Binding-site contacts:
Ligand atom C40 contacts residue ILE45 of chain 1.B at 3.6 Å (hydrophobic).
Ligand atom C56 contacts residue LEU41 of chain 1.B at 3.9 Å (hydrophobic).
Ligand atom C10 contacts residue ILE83 of chain 1.B at 3.9 Å (hydrophobic).
Ligand atom CL1 contacts residue ILE45 of chain 1.B at 3.8 Å.
Ligand atom C48 contacts residue LEU38 of chain 1.B at 3.9 Å (hydrophobic).
Ligand atom C46 contacts residue LEU38 of chain 1.B at 3.4 Å (hydrophobic).
Ligand atom C58 contacts residue VAL77 of chain 1.B at 4.0 Å (hydrophobic).
Ligand atom C56 contacts residue LEU38 of chain 1.B at 3.5 Å (hydrophobic).
Ligand atom N49 contacts residue GLY42 of chain 1.B at 3.4 Å.
Ligand atom C58 contacts residue ILE45 of chain 1.B at 3.8 Å (hydrophobic).
Ligand atom C39 contacts residue ILE45 of chain 1.B at 3.9 Å (hydrophobic).
Ligand atom C11 contacts residue VAL77 of chain 1.B at 3.4 Å (hydrophobic).
Ligand atom CL2 contacts residue TYR84 of chain 1.B at 3.8 Å.
Ligand atom N49 contacts residue LEU38 of chain 1.B at 2.8 Å (h-bond).
Ligand atom N16 contacts residue VAL77 of chain 1.B at 3.9 Å.
Ligand atom C59 contacts residue VAL77 of chain 1.B at 3.6 Å (hydrophobic).
Ligand atom C10 contacts residue VAL77 of chain 1.B at 3.3 Å (hydrophobic).
Ligand atom C6 contacts residue HIS80 of chain 1.B at 4.0 Å.
Ligand atom CL2 contacts residue HIS80 of chain 1.B at 3.7 Å.
Ligand atom CL2 contacts residue LEU38 of chain 1.B at 3.8 Å.
Ligand atom O2 contacts residue LEU38 of chain 1.B at 3.7 Å.
Ligand atom C11 contacts residue HIS80 of chain 1.B at 3.5 Å.
Ligand atom C41 contacts residue GLN56 of chain 1.B at 3.6 Å.
Ligand atom O2 contacts residue PHE39 of chain 1.B at 3.7 Å.
Ligand atom CL2 contacts residue ILE83 of chain 1.B at 3.7 Å.
Ligand atom CL1 contacts residue ILE83 of chain 1.B at 3.8 Å.
Ligand atom CL1 contacts residue PHE70 of chain 1.B at 4.0 Å.
Ligand atom F contacts residue MET46 of chain 1.B at 3.7 Å.
Ligand atom CL1 contacts residue PHE75 of chain 1.B at 4.0 Å.
Ligand atom F contacts residue TYR51 of chain 1.B at 3.0 Å.
Ligand atom C56 contacts residue GLY42 of chain 1.B at 3.7 Å.
Ligand atom C42 contacts residue VAL77 of chain 1.B at 3.8 Å (hydrophobic).
Ligand atom C57 contacts residue ILE45 of chain 1.B at 3.7 Å (hydrophobic).
Ligand atom C48 contacts residue GLY42 of chain 1.B at 4.0 Å.
Ligand atom C9 contacts residue HIS80 of chain 1.B at 3.8 Å.
Ligand atom C10 contacts residue HIS80 of chain 1.B at 3.4 Å.
Ligand atom C42 contacts residue GLN56 of chain 1.B at 3.9 Å.
Ligand atom C46 contacts residue GLY42 of chain 1.B at 3.7 Å.
Ligand atom F contacts residue ILE45 of chain 1.B at 3.2 Å.
Ligand atom C39 contacts residue GLY42 of chain 1.B at 3.6 Å.

Sequence of chain 1.B:
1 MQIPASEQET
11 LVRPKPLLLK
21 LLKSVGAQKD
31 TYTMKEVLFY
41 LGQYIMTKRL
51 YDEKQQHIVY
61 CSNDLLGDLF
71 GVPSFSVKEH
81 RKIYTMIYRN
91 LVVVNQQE

The small molecule below binds the protein below.
Small molecule (SMILES): O=C(O)CCC(=O)NCCCCCCOC(=O)c1[nH]c2cc(Cl)ccc2c1-c1c(-c2ccc(F)cc2)ncn1Cc1ccc(Cl)cc1